Sequence of chain 1.A:
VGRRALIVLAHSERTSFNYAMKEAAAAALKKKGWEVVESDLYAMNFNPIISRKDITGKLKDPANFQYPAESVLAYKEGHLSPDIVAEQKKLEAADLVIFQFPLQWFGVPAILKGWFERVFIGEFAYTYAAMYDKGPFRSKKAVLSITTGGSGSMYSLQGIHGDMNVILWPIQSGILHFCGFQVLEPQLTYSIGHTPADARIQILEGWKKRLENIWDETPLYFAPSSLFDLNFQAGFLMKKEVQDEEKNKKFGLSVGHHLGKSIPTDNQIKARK

Sequence of chain 1.C:
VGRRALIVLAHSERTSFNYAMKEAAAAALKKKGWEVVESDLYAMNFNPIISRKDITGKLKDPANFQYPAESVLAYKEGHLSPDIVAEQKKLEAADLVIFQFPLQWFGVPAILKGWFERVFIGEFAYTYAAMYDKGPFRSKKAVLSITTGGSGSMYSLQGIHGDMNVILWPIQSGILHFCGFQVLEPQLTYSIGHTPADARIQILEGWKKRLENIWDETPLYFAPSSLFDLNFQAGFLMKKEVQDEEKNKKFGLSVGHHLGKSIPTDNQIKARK

Binding-site contacts:
Ligand atom O10 contacts residue GLY150 of chain 1.C at 3.6 Å (h-bond).
Ligand atom C37 contacts residue FAD1 of chain 1.J at 3.8 Å.
Ligand atom C27 contacts residue PHE232 of chain 1.A at 3.8 Å (hydrophobic).
Ligand atom C25 contacts residue TYR128 of chain 1.A at 3.4 Å (hydrophobic).
Ligand atom C5 contacts residue FAD1 of chain 1.J at 3.8 Å.
Ligand atom C3 contacts residue TYR128 of chain 1.A at 3.7 Å (hydrophobic).
Ligand atom C25 contacts residue MET154 of chain 1.C at 3.7 Å (hydrophobic).
Ligand atom C2 contacts residue TYR126 of chain 1.A at 3.2 Å (hydrophobic).
Ligand atom C3 contacts residue FAD1 of chain 1.J at 3.7 Å.
Ligand atom C3 contacts residue TYR126 of chain 1.A at 3.8 Å (hydrophobic).
Ligand atom O44 contacts residue TYR128 of chain 1.A at 3.8 Å.
Ligand atom C29 contacts residue TYR128 of chain 1.A at 3.8 Å (hydrophobic).
Ligand atom O20 contacts residue GLY150 of chain 1.C at 3.7 Å.
Ligand atom C4 contacts residue FAD1 of chain 1.J at 3.6 Å.
Ligand atom C6 contacts residue FAD1 of chain 1.J at 3.5 Å.
Ligand atom C24 contacts residue TYR128 of chain 1.A at 3.6 Å (hydrophobic).
Ligand atom C37 contacts residue PHE178 of chain 1.A at 3.5 Å (hydrophobic).
Ligand atom C12 contacts residue TRP105 of chain 1.C at 3.7 Å (hydrophobic).
Ligand atom C8 contacts residue FAD1 of chain 1.J at 3.7 Å.
Ligand atom C12 contacts residue FAD1 of chain 1.J at 3.7 Å.
Ligand atom C6 contacts residue TYR128 of chain 1.A at 3.1 Å (hydrophobic).
Ligand atom C37 contacts residue PHE106 of chain 1.C at 3.7 Å (hydrophobic).
Ligand atom O11 contacts residue FAD1 of chain 1.J at 3.6 Å.
Ligand atom C45 contacts residue PRO68 of chain 1.A at 3.5 Å (hydrophobic).
Ligand atom O11 contacts residue TYR126 of chain 1.A at 2.7 Å (h-bond).
Ligand atom C24 contacts residue MET154 of chain 1.C at 3.7 Å (hydrophobic).
Ligand atom C4 contacts residue TYR128 of chain 1.A at 3.6 Å (hydrophobic).
Ligand atom C5 contacts residue TYR128 of chain 1.A at 3.4 Å (hydrophobic).
Ligand atom O44 contacts residue FAD1 of chain 1.J at 3.9 Å.
Ligand atom C2 contacts residue TYR128 of chain 1.A at 3.5 Å (hydrophobic).
Ligand atom C19 contacts residue FAD1 of chain 1.J at 3.8 Å.
Ligand atom N7 contacts residue FAD1 of chain 1.J at 3.6 Å.
Ligand atom C1 contacts residue FAD1 of chain 1.J at 3.7 Å.
Ligand atom C1 contacts residue TYR128 of chain 1.A at 3.2 Å (hydrophobic).
Ligand atom C19 contacts residue HIS161 of chain 1.C at 3.7 Å.
Ligand atom C26 contacts residue TYR128 of chain 1.A at 3.4 Å (hydrophobic).
Ligand atom C27 contacts residue TYR128 of chain 1.A at 3.8 Å (hydrophobic).
Ligand atom C9 contacts residue FAD1 of chain 1.J at 3.9 Å.
Ligand atom C2 contacts residue FAD1 of chain 1.J at 3.5 Å.
Ligand atom O10 contacts residue GLY149 of chain 1.C at 3.2 Å.

This protein binds this small molecule.
Small molecule (SMILES): COC1=CC(=O)c2c(c(COc3ccccc3)c(C)n2C)C1=O